Sequence of chain 2.B:
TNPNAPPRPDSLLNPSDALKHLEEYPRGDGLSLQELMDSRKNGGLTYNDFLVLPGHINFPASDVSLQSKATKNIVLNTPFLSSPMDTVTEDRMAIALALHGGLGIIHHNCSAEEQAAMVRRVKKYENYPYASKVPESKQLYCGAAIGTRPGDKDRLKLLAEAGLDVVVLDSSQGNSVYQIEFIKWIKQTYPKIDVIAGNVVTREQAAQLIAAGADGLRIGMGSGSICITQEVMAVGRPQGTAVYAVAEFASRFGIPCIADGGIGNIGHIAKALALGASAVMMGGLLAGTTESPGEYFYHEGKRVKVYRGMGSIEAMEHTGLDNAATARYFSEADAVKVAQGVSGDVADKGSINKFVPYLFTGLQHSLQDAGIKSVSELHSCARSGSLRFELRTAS

Binding-site contacts:
Ligand atom O6 contacts residue GLY439 of chain 2.B at 3.2 Å.
Ligand atom O2P contacts residue GLY413 of chain 2.B at 2.8 Å (h-bond).
Ligand atom O6 contacts residue GLY483 of chain 2.B at 3.1 Å.
Ligand atom N1 contacts residue GLY483 of chain 2.B at 3.5 Å.
Ligand atom C2 contacts residue CYS357 of chain 2.B at 3.3 Å (hydrophobic).
Ligand atom N7 contacts residue GLY439 of chain 2.B at 3.4 Å.
Ligand atom O1P contacts residue SER355 of chain 2.B at 3.0 Å (h-bond).
Ligand atom O3P contacts residue TYR437 of chain 2.B at 2.6 Å (h-bond).
Ligand atom C3' contacts residue ASP390 of chain 2.B at 3.3 Å.
Ligand atom O1P contacts residue GLY354 of chain 2.B at 3.6 Å.
Ligand atom O6 contacts residue GLY441 of chain 2.B at 2.8 Å (h-bond).
Ligand atom N3 contacts residue MOA1 of chain 2.E at 3.3 Å.
Ligand atom N1 contacts residue GLN482 of chain 2.B at 2.7 Å (h-bond).
Ligand atom N7 contacts residue ILE356 of chain 2.B at 3.6 Å.
Ligand atom O1P contacts residue GLY392 of chain 2.B at 2.8 Å (h-bond).
Ligand atom N1 contacts residue MOA1 of chain 2.E at 3.1 Å (h-bond).
Ligand atom O4' contacts residue GLY354 of chain 2.B at 3.6 Å.
Ligand atom O2' contacts residue ARG348 of chain 2.B at 3.6 Å (salt-bridge).
Ligand atom O2' contacts residue ASN329 of chain 2.B at 3.6 Å (h-bond).
Ligand atom O2' contacts residue ASP390 of chain 2.B at 2.5 Å (salt-bridge).
Ligand atom O2P contacts residue GLY414 of chain 2.B at 3.2 Å (h-bond).
Ligand atom O3P contacts residue SER355 of chain 2.B at 2.7 Å (h-bond).
Ligand atom O3' contacts residue ASP390 of chain 2.B at 2.4 Å (salt-bridge).
Ligand atom O5' contacts residue GLY354 of chain 2.B at 3.4 Å.
Ligand atom C2 contacts residue MOA1 of chain 2.E at 3.0 Å.
Ligand atom C2' contacts residue ASP390 of chain 2.B at 3.5 Å.
Ligand atom N7 contacts residue MET440 of chain 2.B at 2.8 Å (h-bond).
Ligand atom O2' contacts residue MOA1 of chain 2.E at 3.6 Å.
Ligand atom O3P contacts residue GLY414 of chain 2.B at 3.0 Å (h-bond).
Ligand atom C5 contacts residue ILE356 of chain 2.B at 3.5 Å (hydrophobic).
Ligand atom O6 contacts residue MET440 of chain 2.B at 3.3 Å (h-bond).
Ligand atom O3' contacts residue SER98 of chain 2.B at 2.7 Å (h-bond).
Ligand atom C5 contacts residue MET440 of chain 2.B at 3.6 Å (hydrophobic).
Ligand atom O5' contacts residue GLY391 of chain 2.B at 3.5 Å.
Ligand atom C2' contacts residue ARG348 of chain 2.B at 3.5 Å.
Ligand atom C2 contacts residue GLN482 of chain 2.B at 3.4 Å.
Ligand atom C4 contacts residue ILE356 of chain 2.B at 3.5 Å (hydrophobic).
Ligand atom C4' contacts residue ASP390 of chain 2.B at 3.5 Å.
Ligand atom C3' contacts residue SER98 of chain 2.B at 3.3 Å.
Ligand atom O3' contacts residue ARG348 of chain 2.B at 3.2 Å (salt-bridge).

This small molecule binds to this protein.
Small molecule (SMILES): O=c1[nH]cnc2c1ncn2[C@@H]1O[C@H](COP(=O)(O)O)[C@@H](O)[C@H]1O